The protein below binds the small molecule below.
Small molecule (SMILES): CC(=O)N[C@@H]1[C@@H](O)[C@H](O)[C@@H](CO)O[C@H]1O

Sequence of chain 1.A:
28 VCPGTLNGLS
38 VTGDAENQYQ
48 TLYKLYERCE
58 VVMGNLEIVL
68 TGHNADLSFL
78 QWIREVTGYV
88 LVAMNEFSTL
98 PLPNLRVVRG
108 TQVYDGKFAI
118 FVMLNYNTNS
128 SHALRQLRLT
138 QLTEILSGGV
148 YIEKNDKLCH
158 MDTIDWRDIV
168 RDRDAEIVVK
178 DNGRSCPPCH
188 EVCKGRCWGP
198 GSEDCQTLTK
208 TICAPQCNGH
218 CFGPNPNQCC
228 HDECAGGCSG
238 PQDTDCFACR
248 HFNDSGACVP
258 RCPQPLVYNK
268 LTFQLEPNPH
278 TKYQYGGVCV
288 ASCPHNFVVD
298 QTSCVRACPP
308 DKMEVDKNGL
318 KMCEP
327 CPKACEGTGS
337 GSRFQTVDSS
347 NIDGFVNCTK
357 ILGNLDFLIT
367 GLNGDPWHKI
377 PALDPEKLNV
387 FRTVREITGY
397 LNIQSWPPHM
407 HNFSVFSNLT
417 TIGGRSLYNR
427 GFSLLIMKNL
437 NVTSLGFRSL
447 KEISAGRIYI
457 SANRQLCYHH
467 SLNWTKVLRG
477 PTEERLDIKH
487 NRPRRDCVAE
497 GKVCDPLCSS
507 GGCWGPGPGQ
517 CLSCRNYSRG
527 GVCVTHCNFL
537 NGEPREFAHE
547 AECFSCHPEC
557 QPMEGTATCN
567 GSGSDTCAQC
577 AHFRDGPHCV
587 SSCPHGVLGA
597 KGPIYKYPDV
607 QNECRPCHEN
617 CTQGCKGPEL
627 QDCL

Binding-site contacts:
Ligand atom O5 contacts residue ASN408 of chain 1.A at 2.3 Å (h-bond).
Ligand atom C2 contacts residue ASN408 of chain 1.A at 2.5 Å.
Ligand atom C7 contacts residue ASN408 of chain 1.A at 3.6 Å.
Ligand atom C8 contacts residue GLN516 of chain 1.A at 3.5 Å.
Ligand atom O7 contacts residue ASN408 of chain 1.A at 3.6 Å.
Ligand atom N2 contacts residue ASN408 of chain 1.A at 3.0 Å (h-bond).
Ligand atom C6 contacts residue HIS407 of chain 1.A at 4.3 Å.
Ligand atom O5 contacts residue HIS407 of chain 1.A at 4.1 Å.
Ligand atom O7 contacts residue PRO512 of chain 1.A at 4.2 Å.
Ligand atom O6 contacts residue HIS407 of chain 1.A at 2.9 Å (h-bond).
Ligand atom C4 contacts residue ASN408 of chain 1.A at 4.2 Å.
Ligand atom C3 contacts residue ASN408 of chain 1.A at 3.8 Å.
Ligand atom O6 contacts residue ASN408 of chain 1.A at 4.4 Å.
Ligand atom O6 contacts residue HIS405 of chain 1.A at 3.0 Å (h-bond).
Ligand atom O6 contacts residue MET406 of chain 1.A at 3.3 Å.
Ligand atom C1 contacts residue ASN408 of chain 1.A at 1.4 Å.
Ligand atom C5 contacts residue ASN408 of chain 1.A at 3.7 Å.
Ligand atom C6 contacts residue HIS405 of chain 1.A at 3.8 Å.